A small-molecule ligand and the protein it binds are described below.
Small molecule (SMILES): OC[C@@H](O)[C@@H](O)[C@H](O)[C@@H](O)CO

Sequence of chain 1.A:
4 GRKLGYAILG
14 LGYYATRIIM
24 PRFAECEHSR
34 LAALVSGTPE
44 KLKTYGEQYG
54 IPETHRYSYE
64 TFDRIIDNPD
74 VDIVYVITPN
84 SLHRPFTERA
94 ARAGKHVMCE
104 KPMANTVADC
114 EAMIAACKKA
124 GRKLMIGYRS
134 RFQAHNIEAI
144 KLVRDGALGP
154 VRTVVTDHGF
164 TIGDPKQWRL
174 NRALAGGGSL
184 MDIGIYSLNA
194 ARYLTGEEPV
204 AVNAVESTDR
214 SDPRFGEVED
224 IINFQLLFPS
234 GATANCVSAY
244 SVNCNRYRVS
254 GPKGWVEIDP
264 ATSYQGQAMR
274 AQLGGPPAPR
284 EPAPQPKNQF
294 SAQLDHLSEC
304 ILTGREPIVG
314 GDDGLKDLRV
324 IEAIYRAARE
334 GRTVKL

Binding-site contacts:
Ligand atom O6 contacts residue CYS120 of chain 1.A at 4.1 Å.
Ligand atom O1 contacts residue ILE117 of chain 1.A at 3.7 Å.
Ligand atom O2 contacts residue GLU309 of chain 1.A at 4.0 Å.
Ligand atom O2 contacts residue LEU127 of chain 1.A at 2.6 Å (h-bond).
Ligand atom O2 contacts residue GLY314 of chain 1.A at 2.9 Å (h-bond).
Ligand atom C4 contacts residue GLU309 of chain 1.A at 3.8 Å.
Ligand atom C5 contacts residue LYS126 of chain 1.A at 4.2 Å.
Ligand atom O4 contacts residue GLU309 of chain 1.A at 2.8 Å (salt-bridge).
Ligand atom O1 contacts residue ASP315 of chain 1.A at 4.2 Å.
Ligand atom C3 contacts residue GLU309 of chain 1.A at 3.5 Å.
Ligand atom O6 contacts residue ARG125 of chain 1.A at 3.7 Å.
Ligand atom C5 contacts residue ARG125 of chain 1.A at 3.3 Å.
Ligand atom O3 contacts residue LEU127 of chain 1.A at 3.0 Å (h-bond).
Ligand atom C6 contacts residue LYS121 of chain 1.A at 4.5 Å.
Ligand atom O5 contacts residue LYS121 of chain 1.A at 3.6 Å.
Ligand atom C5 contacts residue GLU309 of chain 1.A at 4.0 Å.
Ligand atom O3 contacts residue GLU309 of chain 1.A at 2.8 Å (salt-bridge).
Ligand atom C1 contacts residue GLY314 of chain 1.A at 3.9 Å.
Ligand atom C2 contacts residue LEU127 of chain 1.A at 3.8 Å (hydrophobic).
Ligand atom C1 contacts residue ASP315 of chain 1.A at 4.3 Å.
Ligand atom C6 contacts residue GLU309 of chain 1.A at 4.0 Å.
Ligand atom C6 contacts residue ARG125 of chain 1.A at 4.2 Å.
Ligand atom O5 contacts residue ARG125 of chain 1.A at 2.7 Å (salt-bridge).
Ligand atom C2 contacts residue GLY314 of chain 1.A at 3.9 Å.
Ligand atom O2 contacts residue ASP315 of chain 1.A at 4.4 Å.
Ligand atom C3 contacts residue LEU127 of chain 1.A at 3.6 Å (hydrophobic).
Ligand atom O3 contacts residue LYS126 of chain 1.A at 3.4 Å.
Ligand atom O3 contacts residue PRO310 of chain 1.A at 4.2 Å.
Ligand atom O5 contacts residue LYS126 of chain 1.A at 4.2 Å.
Ligand atom C2 contacts residue GLU309 of chain 1.A at 3.5 Å.
Ligand atom O2 contacts residue GLY313 of chain 1.A at 3.3 Å.
Ligand atom O6 contacts residue GLY124 of chain 1.A at 4.0 Å.
Ligand atom C2 contacts residue GLY313 of chain 1.A at 4.4 Å.
Ligand atom O5 contacts residue CYS120 of chain 1.A at 3.6 Å (h-bond).
Ligand atom O3 contacts residue ARG125 of chain 1.A at 4.5 Å.
Ligand atom O1 contacts residue LEU127 of chain 1.A at 3.8 Å.
Ligand atom C3 contacts residue LYS126 of chain 1.A at 4.3 Å.
Ligand atom O6 contacts residue LYS121 of chain 1.A at 4.1 Å.
Ligand atom O1 contacts residue GLY314 of chain 1.A at 3.5 Å (h-bond).